Sequence of chain 1.A:
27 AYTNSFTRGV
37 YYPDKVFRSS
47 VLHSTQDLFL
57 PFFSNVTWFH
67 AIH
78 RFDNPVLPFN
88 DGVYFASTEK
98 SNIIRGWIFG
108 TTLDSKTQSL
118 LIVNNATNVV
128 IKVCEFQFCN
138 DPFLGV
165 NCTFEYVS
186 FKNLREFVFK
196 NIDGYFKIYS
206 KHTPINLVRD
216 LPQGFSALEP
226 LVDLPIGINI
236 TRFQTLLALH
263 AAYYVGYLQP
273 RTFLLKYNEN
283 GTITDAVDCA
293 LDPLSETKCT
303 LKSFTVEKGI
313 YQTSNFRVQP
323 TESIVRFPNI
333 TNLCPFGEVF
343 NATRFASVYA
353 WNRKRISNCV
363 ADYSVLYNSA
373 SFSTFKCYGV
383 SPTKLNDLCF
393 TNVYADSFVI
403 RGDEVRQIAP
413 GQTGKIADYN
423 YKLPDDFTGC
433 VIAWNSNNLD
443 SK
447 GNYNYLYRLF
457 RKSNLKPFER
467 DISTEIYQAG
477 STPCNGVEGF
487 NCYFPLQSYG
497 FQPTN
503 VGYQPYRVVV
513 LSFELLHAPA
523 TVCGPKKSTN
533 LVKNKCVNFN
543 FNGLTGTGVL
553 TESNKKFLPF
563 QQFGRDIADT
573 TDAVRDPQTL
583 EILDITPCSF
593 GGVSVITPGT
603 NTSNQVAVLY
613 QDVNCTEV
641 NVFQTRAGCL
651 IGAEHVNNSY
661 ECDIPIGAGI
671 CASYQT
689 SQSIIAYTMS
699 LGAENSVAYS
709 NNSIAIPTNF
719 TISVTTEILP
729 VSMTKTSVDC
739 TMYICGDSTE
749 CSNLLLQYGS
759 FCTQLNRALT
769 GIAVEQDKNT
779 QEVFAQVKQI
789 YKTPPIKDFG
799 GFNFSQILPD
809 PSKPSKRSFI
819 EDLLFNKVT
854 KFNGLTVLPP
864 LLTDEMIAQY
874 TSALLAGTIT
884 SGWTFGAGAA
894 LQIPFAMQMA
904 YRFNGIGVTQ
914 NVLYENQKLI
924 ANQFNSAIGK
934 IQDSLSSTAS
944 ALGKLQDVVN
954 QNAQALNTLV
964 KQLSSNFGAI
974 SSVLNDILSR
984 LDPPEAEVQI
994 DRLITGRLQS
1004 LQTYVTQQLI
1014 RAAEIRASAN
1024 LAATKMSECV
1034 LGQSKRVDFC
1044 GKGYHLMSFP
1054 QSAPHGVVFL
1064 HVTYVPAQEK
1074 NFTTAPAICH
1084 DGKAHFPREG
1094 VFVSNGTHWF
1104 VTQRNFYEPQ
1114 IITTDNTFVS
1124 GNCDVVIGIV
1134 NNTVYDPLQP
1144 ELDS

Sequence of chain 1.C:
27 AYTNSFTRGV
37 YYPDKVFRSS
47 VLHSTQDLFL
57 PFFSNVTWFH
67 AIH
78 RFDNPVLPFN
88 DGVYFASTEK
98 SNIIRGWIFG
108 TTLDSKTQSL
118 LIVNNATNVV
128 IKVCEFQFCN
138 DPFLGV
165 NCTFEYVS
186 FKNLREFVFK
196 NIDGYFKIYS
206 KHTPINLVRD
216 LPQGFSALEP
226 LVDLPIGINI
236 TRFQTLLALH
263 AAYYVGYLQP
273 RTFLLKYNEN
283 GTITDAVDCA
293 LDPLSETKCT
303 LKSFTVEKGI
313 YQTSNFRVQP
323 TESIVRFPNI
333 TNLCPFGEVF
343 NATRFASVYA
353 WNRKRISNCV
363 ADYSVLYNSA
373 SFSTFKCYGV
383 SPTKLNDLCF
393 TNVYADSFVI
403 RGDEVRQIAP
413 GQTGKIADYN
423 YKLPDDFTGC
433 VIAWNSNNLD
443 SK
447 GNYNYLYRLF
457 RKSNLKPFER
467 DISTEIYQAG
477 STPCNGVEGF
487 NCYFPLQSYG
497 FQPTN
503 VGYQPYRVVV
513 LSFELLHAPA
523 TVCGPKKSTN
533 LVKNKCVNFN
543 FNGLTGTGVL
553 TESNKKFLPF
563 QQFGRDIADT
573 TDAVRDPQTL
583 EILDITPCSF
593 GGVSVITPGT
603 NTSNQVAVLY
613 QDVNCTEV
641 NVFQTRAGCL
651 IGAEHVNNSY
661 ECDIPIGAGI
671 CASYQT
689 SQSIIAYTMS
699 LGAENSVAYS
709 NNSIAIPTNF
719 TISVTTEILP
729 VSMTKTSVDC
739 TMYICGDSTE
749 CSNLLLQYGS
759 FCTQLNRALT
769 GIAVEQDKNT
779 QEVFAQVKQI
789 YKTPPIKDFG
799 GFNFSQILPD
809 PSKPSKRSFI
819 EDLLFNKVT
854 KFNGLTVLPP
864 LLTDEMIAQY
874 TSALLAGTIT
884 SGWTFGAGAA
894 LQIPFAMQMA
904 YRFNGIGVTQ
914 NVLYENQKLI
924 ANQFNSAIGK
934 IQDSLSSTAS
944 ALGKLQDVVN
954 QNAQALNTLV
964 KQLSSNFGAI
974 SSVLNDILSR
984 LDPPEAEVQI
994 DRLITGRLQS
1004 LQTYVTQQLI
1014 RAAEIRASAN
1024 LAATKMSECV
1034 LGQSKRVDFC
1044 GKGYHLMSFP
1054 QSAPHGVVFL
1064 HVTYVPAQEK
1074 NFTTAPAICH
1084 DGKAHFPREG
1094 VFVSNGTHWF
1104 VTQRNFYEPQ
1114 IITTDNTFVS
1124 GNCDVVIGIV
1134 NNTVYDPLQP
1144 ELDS

Binding-site contacts:
Ligand atom C1 contacts residue ASN282 of chain 1.C at 1.4 Å.
Ligand atom C3 contacts residue ASN282 of chain 1.C at 3.8 Å.
Ligand atom C7 contacts residue ASN282 of chain 1.C at 3.4 Å.
Ligand atom C8 contacts residue GLU281 of chain 1.C at 3.2 Å.
Ligand atom C5 contacts residue ASN282 of chain 1.C at 3.6 Å.
Ligand atom C8 contacts residue ASN282 of chain 1.C at 3.7 Å.
Ligand atom N2 contacts residue ASN282 of chain 1.C at 2.9 Å (h-bond).
Ligand atom O5 contacts residue ASN282 of chain 1.C at 2.3 Å (h-bond).
Ligand atom O7 contacts residue ASN282 of chain 1.C at 3.5 Å (h-bond).
Ligand atom O7 contacts residue ASN280 of chain 1.C at 4.2 Å.
Ligand atom O5 contacts residue LYS558 of chain 1.A at 4.4 Å.
Ligand atom C2 contacts residue ASN282 of chain 1.C at 2.5 Å.
Ligand atom C4 contacts residue ASN282 of chain 1.C at 4.2 Å.
Ligand atom C8 contacts residue ASN280 of chain 1.C at 4.0 Å.

This protein binds this small molecule.
Small molecule (SMILES): CC(=O)N[C@@H]1[C@@H](O)[C@H](O)[C@@H](CO)O[C@H]1O